The protein below binds the small molecule below.
Small molecule (SMILES): O=c1[nH]cnc2c1ncn2[C@@H]1O[C@H](COP(=O)(O)O)[C@@H](O)[C@H]1O

Binding-site contacts:
Ligand atom C4' contacts residue SER948 of chain 1.A at 3.5 Å.
Ligand atom P contacts residue LYS993 of chain 1.A at 3.3 Å.
Ligand atom C3' contacts residue THR1017 of chain 1.A at 3.5 Å.
Ligand atom C3' contacts residue ASN1015 of chain 1.A at 3.6 Å.
Ligand atom O6 contacts residue VAL1028 of chain 1.A at 3.5 Å.
Ligand atom O1P contacts residue THR974 of chain 1.A at 2.4 Å (h-bond).
Ligand atom P contacts residue THR974 of chain 1.A at 3.4 Å.
Ligand atom C2 contacts residue ASP1025 of chain 1.A at 3.3 Å.
Ligand atom O1P contacts residue GLY976 of chain 1.A at 3.3 Å (h-bond).
Ligand atom O3' contacts residue THR1016 of chain 1.A at 2.7 Å (h-bond).
Ligand atom O4' contacts residue LYS993 of chain 1.A at 3.6 Å.
Ligand atom N1 contacts residue ASP1025 of chain 1.A at 3.6 Å.
Ligand atom C2' contacts residue THR1017 of chain 1.A at 3.5 Å.
Ligand atom C5' contacts residue SER948 of chain 1.A at 3.1 Å.
Ligand atom O3' contacts residue THR1017 of chain 1.A at 2.8 Å (h-bond).
Ligand atom O6 contacts residue VAL994 of chain 1.A at 2.8 Å (h-bond).
Ligand atom O1P contacts residue LYS954 of chain 1.A at 3.5 Å (salt-bridge).
Ligand atom O2' contacts residue ASN1015 of chain 1.A at 2.7 Å (h-bond).
Ligand atom C3' contacts residue SER948 of chain 1.A at 3.5 Å.
Ligand atom C5' contacts residue THR974 of chain 1.A at 3.5 Å.
Ligand atom C8 contacts residue SER948 of chain 1.A at 3.2 Å.
Ligand atom N3 contacts residue SER1026 of chain 1.A at 3.5 Å.
Ligand atom C2' contacts residue ASN1015 of chain 1.A at 3.0 Å.
Ligand atom P contacts residue LYS954 of chain 1.A at 3.5 Å.
Ligand atom O1P contacts residue THR977 of chain 1.A at 2.5 Å (h-bond).
Ligand atom C3' contacts residue THR1016 of chain 1.A at 3.3 Å.
Ligand atom O5' contacts residue LYS993 of chain 1.A at 3.1 Å (salt-bridge).
Ligand atom O3P contacts residue LYS954 of chain 1.A at 2.4 Å (salt-bridge).
Ligand atom O2' contacts residue SER1026 of chain 1.A at 2.9 Å.
Ligand atom O4' contacts residue SER948 of chain 1.A at 3.3 Å (h-bond).
Ligand atom C2' contacts residue SER948 of chain 1.A at 3.3 Å.
Ligand atom O2P contacts residue LYS993 of chain 1.A at 2.5 Å (salt-bridge).
Ligand atom O3P contacts residue GLY976 of chain 1.A at 3.4 Å.
Ligand atom C5' contacts residue VAL949 of chain 1.A at 3.5 Å (hydrophobic).
Ligand atom O5' contacts residue THR974 of chain 1.A at 3.6 Å (h-bond).
Ligand atom P contacts residue GLY976 of chain 1.A at 3.4 Å.
Ligand atom O2' contacts residue THR1017 of chain 1.A at 2.5 Å (h-bond).
Ligand atom C5 contacts residue LYS993 of chain 1.A at 3.6 Å.
Ligand atom O2P contacts residue GLY976 of chain 1.A at 2.7 Å (h-bond).
Ligand atom O6 contacts residue ILE1001 of chain 1.A at 3.6 Å.

Sequence of chain 1.A:
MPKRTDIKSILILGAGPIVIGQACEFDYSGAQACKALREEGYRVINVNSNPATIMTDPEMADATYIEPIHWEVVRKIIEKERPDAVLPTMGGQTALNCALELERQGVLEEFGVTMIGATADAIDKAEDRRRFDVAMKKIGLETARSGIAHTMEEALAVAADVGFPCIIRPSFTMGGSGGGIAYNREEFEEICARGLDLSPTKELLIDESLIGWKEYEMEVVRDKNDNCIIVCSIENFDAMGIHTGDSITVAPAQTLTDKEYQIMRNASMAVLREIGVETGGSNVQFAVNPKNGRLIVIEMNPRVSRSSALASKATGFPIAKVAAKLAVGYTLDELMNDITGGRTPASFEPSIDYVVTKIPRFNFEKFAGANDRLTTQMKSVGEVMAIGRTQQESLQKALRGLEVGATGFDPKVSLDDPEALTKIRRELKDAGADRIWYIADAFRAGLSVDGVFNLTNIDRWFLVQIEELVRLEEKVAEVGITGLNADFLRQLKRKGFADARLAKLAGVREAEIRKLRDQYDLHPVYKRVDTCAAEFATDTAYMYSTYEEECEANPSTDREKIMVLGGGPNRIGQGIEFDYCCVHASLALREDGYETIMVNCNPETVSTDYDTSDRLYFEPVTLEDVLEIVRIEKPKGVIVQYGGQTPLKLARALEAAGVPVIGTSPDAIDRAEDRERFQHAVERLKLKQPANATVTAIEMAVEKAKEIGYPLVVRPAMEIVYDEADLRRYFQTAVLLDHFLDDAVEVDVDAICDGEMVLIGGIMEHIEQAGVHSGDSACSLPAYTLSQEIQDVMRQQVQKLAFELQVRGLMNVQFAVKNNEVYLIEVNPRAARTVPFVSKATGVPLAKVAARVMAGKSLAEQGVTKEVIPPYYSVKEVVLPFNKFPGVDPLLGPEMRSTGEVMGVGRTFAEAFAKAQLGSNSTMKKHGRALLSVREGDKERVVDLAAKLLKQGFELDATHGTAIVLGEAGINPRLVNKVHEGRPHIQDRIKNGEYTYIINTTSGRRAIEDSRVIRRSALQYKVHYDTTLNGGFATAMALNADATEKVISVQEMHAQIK